Binding-site contacts:
Ligand atom C2 contacts residue ASN35 of chain 1.D at 2.4 Å.
Ligand atom O5 contacts residue THR37 of chain 1.D at 3.1 Å.
Ligand atom C5 contacts residue THR37 of chain 1.D at 3.9 Å.
Ligand atom C1 contacts residue ASN35 of chain 1.D at 1.4 Å.
Ligand atom C8 contacts residue ASN35 of chain 1.D at 4.5 Å.
Ligand atom C7 contacts residue ASN35 of chain 1.D at 3.4 Å.
Ligand atom N2 contacts residue ASN35 of chain 1.D at 2.9 Å (h-bond).
Ligand atom C6 contacts residue THR37 of chain 1.D at 3.6 Å.
Ligand atom O5 contacts residue ASN35 of chain 1.D at 2.4 Å (h-bond).
Ligand atom C4 contacts residue ASN35 of chain 1.D at 4.2 Å.
Ligand atom C5 contacts residue ASN35 of chain 1.D at 3.7 Å.
Ligand atom C1 contacts residue THR37 of chain 1.D at 4.0 Å.
Ligand atom O7 contacts residue ASN35 of chain 1.D at 3.6 Å.
Ligand atom C3 contacts residue ASN35 of chain 1.D at 3.8 Å.

A protein and the small-molecule ligand that binds it are described below.
Small molecule (SMILES): CC(=O)N[C@@H]1[C@@H](O)[C@H](O)[C@@H](CO)O[C@H]1O

Sequence of chain 1.D:
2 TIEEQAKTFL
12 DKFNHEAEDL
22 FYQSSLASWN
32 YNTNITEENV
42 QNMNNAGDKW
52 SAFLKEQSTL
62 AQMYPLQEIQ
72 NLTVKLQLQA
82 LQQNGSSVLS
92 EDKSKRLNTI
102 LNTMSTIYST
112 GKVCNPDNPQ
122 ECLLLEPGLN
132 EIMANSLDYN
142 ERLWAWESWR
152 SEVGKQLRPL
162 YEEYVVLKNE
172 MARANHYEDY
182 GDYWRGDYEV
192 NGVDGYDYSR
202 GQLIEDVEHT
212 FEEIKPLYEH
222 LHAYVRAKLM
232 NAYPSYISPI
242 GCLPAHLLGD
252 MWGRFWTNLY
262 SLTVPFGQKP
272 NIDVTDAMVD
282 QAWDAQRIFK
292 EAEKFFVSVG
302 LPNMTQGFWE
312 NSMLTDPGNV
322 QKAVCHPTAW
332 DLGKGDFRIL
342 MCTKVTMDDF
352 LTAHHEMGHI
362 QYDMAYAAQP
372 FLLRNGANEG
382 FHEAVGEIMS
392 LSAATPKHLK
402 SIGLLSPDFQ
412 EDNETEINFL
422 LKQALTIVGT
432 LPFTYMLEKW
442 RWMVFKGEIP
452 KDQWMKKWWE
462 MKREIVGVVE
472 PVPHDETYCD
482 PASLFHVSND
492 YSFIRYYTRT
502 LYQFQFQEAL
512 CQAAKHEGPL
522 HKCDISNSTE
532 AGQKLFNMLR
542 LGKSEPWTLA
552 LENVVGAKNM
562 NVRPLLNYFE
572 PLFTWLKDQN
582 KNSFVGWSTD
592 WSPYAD